Binding-site contacts:
Ligand atom C7 contacts residue TRP114 of chain 1.B at 4.0 Å (hydrophobic).
Ligand atom O3 contacts residue TYR115 of chain 1.B at 3.9 Å.
Ligand atom C7 contacts residue GLN113 of chain 1.B at 4.1 Å.
Ligand atom O2 contacts residue PRO135 of chain 1.B at 3.5 Å.
Ligand atom O61 contacts residue DMU1 of chain 1.T at 3.0 Å (h-bond).
Ligand atom C5 contacts residue GLN113 of chain 1.B at 3.3 Å.
Ligand atom C10 contacts residue DMU1 of chain 1.T at 3.4 Å.
Ligand atom C3 contacts residue DMU1 of chain 1.T at 3.9 Å.
Ligand atom C1 contacts residue DMU1 of chain 1.T at 4.4 Å.
Ligand atom O1 contacts residue DMU1 of chain 1.T at 2.8 Å (h-bond).
Ligand atom O6 contacts residue DMU1 of chain 1.T at 4.0 Å.
Ligand atom C11 contacts residue PRO135 of chain 1.B at 4.4 Å (hydrophobic).
Ligand atom C9 contacts residue DMU1 of chain 1.T at 4.0 Å.
Ligand atom C11 contacts residue DMU1 of chain 1.T at 4.1 Å.
Ligand atom C57 contacts residue DMU1 of chain 1.T at 4.0 Å.
Ligand atom O4 contacts residue TYR115 of chain 1.B at 4.3 Å.
Ligand atom O7 contacts residue DMU1 of chain 1.T at 4.0 Å.
Ligand atom C8 contacts residue TRP114 of chain 1.B at 4.3 Å (hydrophobic).
Ligand atom O3 contacts residue GLN113 of chain 1.B at 2.6 Å (h-bond).
Ligand atom C5 contacts residue TRP114 of chain 1.B at 4.0 Å (hydrophobic).
Ligand atom O4 contacts residue TRP114 of chain 1.B at 2.9 Å (h-bond).
Ligand atom O4 contacts residue GLN113 of chain 1.B at 3.8 Å.
Ligand atom C40 contacts residue DMU1 of chain 1.T at 4.3 Å.
Ligand atom C4 contacts residue DMU1 of chain 1.T at 4.4 Å.
Ligand atom O55 contacts residue GLN113 of chain 1.B at 4.4 Å.
Ligand atom O3 contacts residue TRP114 of chain 1.B at 3.7 Å.
Ligand atom O55 contacts residue DMU1 of chain 1.T at 4.0 Å.
Ligand atom C2 contacts residue DMU1 of chain 1.T at 4.3 Å.

Sequence of chain 1.B:
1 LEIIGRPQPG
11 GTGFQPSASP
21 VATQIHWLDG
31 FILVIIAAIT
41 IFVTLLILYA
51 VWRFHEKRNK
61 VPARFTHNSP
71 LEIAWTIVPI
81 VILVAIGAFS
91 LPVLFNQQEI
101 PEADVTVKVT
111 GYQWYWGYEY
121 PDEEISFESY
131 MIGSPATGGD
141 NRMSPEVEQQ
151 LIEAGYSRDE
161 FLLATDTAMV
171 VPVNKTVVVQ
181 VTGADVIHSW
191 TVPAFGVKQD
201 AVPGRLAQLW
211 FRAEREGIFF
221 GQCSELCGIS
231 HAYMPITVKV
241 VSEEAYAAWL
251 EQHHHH

The small molecule below binds the protein below.
Small molecule (SMILES): CCCCCCCCCCO[C@@H]1O[C@H](CO)[C@@H](O[C@H]2O[C@H](CO)[C@@H](O)[C@H](O)[C@H]2O)[C@H](O)[C@H]1O